Sequence of chain 1.C:
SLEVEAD

Binding-site contacts:
Ligand atom CA contacts residue ALA323 of chain 1.B at 3.0 Å (hydrophobic).
Ligand atom CG2 contacts residue ASN324 of chain 1.B at 3.3 Å.
Ligand atom O contacts residue ARG312 of chain 1.B at 2.6 Å (salt-bridge).
Ligand atom OD1 contacts residue ASN324 of chain 1.B at 3.0 Å (h-bond).
Ligand atom N contacts residue ALA323 of chain 1.B at 2.6 Å (h-bond).
Ligand atom CG2 contacts residue ALA323 of chain 1.B at 3.4 Å (hydrophobic).
Ligand atom P contacts residue ARG327 of chain 1.B at 2.9 Å.
Ligand atom O1P contacts residue TPO5 of chain 1.C at 3.1 Å (h-bond).
Ligand atom O2P contacts residue VAL4 of chain 1.C at 3.2 Å.
Ligand atom C contacts residue ALA323 of chain 1.B at 3.2 Å (hydrophobic).
Ligand atom CA contacts residue GLU6 of chain 1.C at 3.0 Å.
Ligand atom CA contacts residue ALA7 of chain 1.C at 3.4 Å (hydrophobic).
Ligand atom C contacts residue ARG312 of chain 1.B at 3.5 Å.
Ligand atom O contacts residue ASN324 of chain 1.B at 3.1 Å.
Ligand atom CG contacts residue ARG312 of chain 1.B at 3.4 Å.
Ligand atom O3P contacts residue ARG327 of chain 1.B at 2.4 Å (salt-bridge).
Ligand atom CA contacts residue ARG312 of chain 1.B at 3.4 Å.
Ligand atom N contacts residue ARG312 of chain 1.B at 3.2 Å (salt-bridge).
Ligand atom O contacts residue VAL4 of chain 1.C at 2.6 Å (h-bond).
Ligand atom N contacts residue ASN348 of chain 1.B at 3.0 Å (h-bond).
Ligand atom P contacts residue TPO5 of chain 1.C at 3.5 Å.
Ligand atom OG1 contacts residue ARG312 of chain 1.B at 3.0 Å (salt-bridge).
Ligand atom O1P contacts residue SER347 of chain 1.B at 2.9 Å (h-bond).
Ligand atom OG1 contacts residue VAL325 of chain 1.B at 3.5 Å (h-bond).
Ligand atom CB contacts residue ASN348 of chain 1.B at 3.3 Å.
Ligand atom CA contacts residue TPO5 of chain 1.C at 3.0 Å.
Ligand atom OG1 contacts residue ARG327 of chain 1.B at 3.4 Å (salt-bridge).
Ligand atom O contacts residue ASN348 of chain 1.B at 3.2 Å (h-bond).
Ligand atom OG1 contacts residue SER326 of chain 1.B at 3.5 Å.
Ligand atom O1P contacts residue SER326 of chain 1.B at 2.7 Å (h-bond).
Ligand atom O3P contacts residue SER326 of chain 1.B at 3.1 Å.
Ligand atom CD contacts residue ALA323 of chain 1.B at 3.4 Å (hydrophobic).
Ligand atom O2P contacts residue ARG327 of chain 1.B at 2.6 Å (salt-bridge).
Ligand atom N contacts residue TPO5 of chain 1.C at 3.2 Å (h-bond).
Ligand atom OE2 contacts residue ALA323 of chain 1.B at 3.4 Å.
Ligand atom O2P contacts residue TPO5 of chain 1.C at 2.5 Å (h-bond).
Ligand atom N contacts residue ALA7 of chain 1.C at 3.4 Å (h-bond).
Ligand atom C contacts residue TPO5 of chain 1.C at 3.5 Å.
Ligand atom O1P contacts residue VAL4 of chain 1.C at 3.5 Å.
Ligand atom CB contacts residue VAL4 of chain 1.C at 3.1 Å (hydrophobic).

This protein binds this small molecule.
Small molecule (SMILES): CC[C@H](N)C(=O)NCC(=O)N[C@H](C(=O)N[C@@H](CCC(=O)O)C(=O)N[C@@H](C)C(=O)N[C@H](C=O)CC(=O)O)[C@@H](C)OP(=O)(O)O

Sequence of chain 1.B:
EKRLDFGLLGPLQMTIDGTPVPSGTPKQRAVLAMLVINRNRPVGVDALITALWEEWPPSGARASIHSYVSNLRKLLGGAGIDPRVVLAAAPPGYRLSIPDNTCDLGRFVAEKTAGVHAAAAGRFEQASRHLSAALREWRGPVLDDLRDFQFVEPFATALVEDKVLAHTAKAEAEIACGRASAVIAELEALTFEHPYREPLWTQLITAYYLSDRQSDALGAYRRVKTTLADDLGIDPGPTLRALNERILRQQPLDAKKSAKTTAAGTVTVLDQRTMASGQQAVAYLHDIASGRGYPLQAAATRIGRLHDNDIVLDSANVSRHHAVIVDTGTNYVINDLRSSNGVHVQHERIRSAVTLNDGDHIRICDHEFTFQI

Sequence of chain 1.A:
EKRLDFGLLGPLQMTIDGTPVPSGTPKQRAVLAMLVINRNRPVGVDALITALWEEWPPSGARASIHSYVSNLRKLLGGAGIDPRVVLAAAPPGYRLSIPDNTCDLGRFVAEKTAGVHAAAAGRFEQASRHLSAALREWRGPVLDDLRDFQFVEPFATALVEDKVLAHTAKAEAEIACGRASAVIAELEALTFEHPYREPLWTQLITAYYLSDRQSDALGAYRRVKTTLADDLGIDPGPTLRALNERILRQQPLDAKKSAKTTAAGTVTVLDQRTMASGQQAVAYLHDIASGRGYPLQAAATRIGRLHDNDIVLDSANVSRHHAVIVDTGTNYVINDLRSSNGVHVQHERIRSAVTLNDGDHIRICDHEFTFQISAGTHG